Binding-site contacts:
Ligand atom N2 contacts residue ASN126 of chain 3.A at 2.9 Å (h-bond).
Ligand atom O5 contacts residue THR128 of chain 3.A at 4.1 Å.
Ligand atom C4 contacts residue ASN126 of chain 3.A at 3.9 Å.
Ligand atom C1 contacts residue ASN126 of chain 3.A at 1.3 Å.
Ligand atom O5 contacts residue ASN126 of chain 3.A at 2.0 Å (h-bond).
Ligand atom C3 contacts residue ASN126 of chain 3.A at 3.6 Å.
Ligand atom C7 contacts residue ASN126 of chain 3.A at 3.8 Å.
Ligand atom C2 contacts residue ASN126 of chain 3.A at 2.3 Å.
Ligand atom C5 contacts residue ASN126 of chain 3.A at 3.3 Å.
Ligand atom C8 contacts residue ASN126 of chain 3.A at 4.2 Å.
Ligand atom C6 contacts residue ASN126 of chain 3.A at 4.4 Å.

Sequence of chain 3.A:
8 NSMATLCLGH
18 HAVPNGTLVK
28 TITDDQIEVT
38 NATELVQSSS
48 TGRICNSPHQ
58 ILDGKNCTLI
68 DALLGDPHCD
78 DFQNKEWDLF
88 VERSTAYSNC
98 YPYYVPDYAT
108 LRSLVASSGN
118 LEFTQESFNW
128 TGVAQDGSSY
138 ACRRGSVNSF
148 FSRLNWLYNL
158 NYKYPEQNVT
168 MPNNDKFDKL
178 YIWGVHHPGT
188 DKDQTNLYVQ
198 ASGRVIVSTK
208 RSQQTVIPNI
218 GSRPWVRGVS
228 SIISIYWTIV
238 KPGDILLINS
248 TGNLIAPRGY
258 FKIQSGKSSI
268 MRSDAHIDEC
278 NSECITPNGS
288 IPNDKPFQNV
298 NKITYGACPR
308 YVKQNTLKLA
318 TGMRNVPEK

A protein and the small-molecule ligand that binds it are described below.
Small molecule (SMILES): CC(=O)N[C@@H]1[C@@H](O)[C@H](O)[C@@H](CO)O[C@H]1O